Binding-site contacts:
Ligand atom C1 contacts residue ILE51 of chain 1.A at 4.4 Å (hydrophobic).
Ligand atom O3 contacts residue ARG120 of chain 1.C at 2.8 Å (salt-bridge).
Ligand atom O6 contacts residue PRO129 of chain 1.A at 3.8 Å.
Ligand atom O2 contacts residue GLY49 of chain 1.A at 2.5 Å (h-bond).
Ligand atom C6 contacts residue TYR35 of chain 1.A at 4.3 Å (hydrophobic).
Ligand atom O1 contacts residue GLY49 of chain 1.A at 3.1 Å (h-bond).
Ligand atom O4 contacts residue PHE102 of chain 1.C at 3.5 Å.
Ligand atom O1 contacts residue GLN50 of chain 1.A at 4.1 Å.
Ligand atom O6 contacts residue ILE51 of chain 1.A at 3.7 Å.
Ligand atom O2 contacts residue GLU135 of chain 1.A at 4.3 Å.
Ligand atom C6 contacts residue ARG130 of chain 1.A at 3.1 Å.
Ligand atom C3 contacts residue PHE102 of chain 1.C at 4.5 Å (hydrophobic).
Ligand atom O2 contacts residue ARG120 of chain 1.C at 3.2 Å (salt-bridge).
Ligand atom C3 contacts residue TYR35 of chain 1.A at 3.9 Å (hydrophobic).
Ligand atom O2 contacts residue ALA121 of chain 1.C at 4.5 Å.
Ligand atom O5 contacts residue PRO129 of chain 1.A at 4.2 Å.
Ligand atom O1 contacts residue ILE51 of chain 1.A at 3.6 Å.
Ligand atom C5 contacts residue PHE102 of chain 1.C at 4.3 Å (hydrophobic).
Ligand atom C2 contacts residue ARG120 of chain 1.C at 4.5 Å.
Ligand atom O6 contacts residue ARG130 of chain 1.A at 2.7 Å (salt-bridge).
Ligand atom C4 contacts residue TYR35 of chain 1.A at 3.4 Å (hydrophobic).
Ligand atom O4 contacts residue TYR35 of chain 1.A at 3.7 Å.
Ligand atom C1 contacts residue GLY49 of chain 1.A at 3.8 Å.
Ligand atom O4 contacts residue ARG120 of chain 1.C at 2.7 Å (salt-bridge).
Ligand atom C2 contacts residue TYR35 of chain 1.A at 4.1 Å (hydrophobic).
Ligand atom O2 contacts residue TYR35 of chain 1.A at 4.3 Å.
Ligand atom C5 contacts residue ILE51 of chain 1.A at 4.3 Å (hydrophobic).
Ligand atom C5 contacts residue PRO129 of chain 1.A at 4.4 Å (hydrophobic).
Ligand atom C4 contacts residue ARG120 of chain 1.C at 3.8 Å.
Ligand atom C3 contacts residue ARG120 of chain 1.C at 3.8 Å.
Ligand atom C6 contacts residue ILE51 of chain 1.A at 3.7 Å (hydrophobic).
Ligand atom O1 contacts residue GLU135 of chain 1.A at 3.2 Å (salt-bridge).
Ligand atom C2 contacts residue GLY49 of chain 1.A at 3.4 Å.
Ligand atom C1 contacts residue GLU135 of chain 1.A at 4.0 Å.
Ligand atom C5 contacts residue TYR35 of chain 1.A at 4.4 Å (hydrophobic).
Ligand atom O5 contacts residue ILE51 of chain 1.A at 3.6 Å.
Ligand atom O2 contacts residue SER48 of chain 1.A at 4.0 Å.
Ligand atom O3 contacts residue TYR35 of chain 1.A at 3.1 Å.
Ligand atom C4 contacts residue PHE102 of chain 1.C at 4.4 Å (hydrophobic).

The protein below binds the small molecule below.
Small molecule (SMILES): OC[C@H]1O[C@@H](O)[C@H](O)[C@@H](O)[C@@H]1O

Sequence of chain 1.C:
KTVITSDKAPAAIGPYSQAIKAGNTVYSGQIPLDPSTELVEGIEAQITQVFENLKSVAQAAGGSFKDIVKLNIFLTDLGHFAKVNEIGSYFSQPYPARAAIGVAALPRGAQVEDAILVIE

Sequence of chain 1.A:
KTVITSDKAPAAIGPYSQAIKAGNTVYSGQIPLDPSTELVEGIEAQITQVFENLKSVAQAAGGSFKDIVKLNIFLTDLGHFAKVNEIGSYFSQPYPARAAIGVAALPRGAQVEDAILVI